The protein below binds the small molecule below.
Small molecule (SMILES): CC(=O)N[C@@H]1[C@@H](O)[C@H](O)[C@@H](CO)O[C@H]1O

Binding-site contacts:
Ligand atom C5 contacts residue SER338 of chain 1.A at 4.4 Å.
Ligand atom C4 contacts residue ASN341 of chain 1.A at 4.3 Å.
Ligand atom C5 contacts residue ASN341 of chain 1.A at 3.7 Å.
Ligand atom O5 contacts residue SER338 of chain 1.A at 3.7 Å.
Ligand atom C1 contacts residue SER338 of chain 1.A at 4.0 Å.
Ligand atom C1 contacts residue GLY336 of chain 1.A at 4.2 Å.
Ligand atom O7 contacts residue ASN341 of chain 1.A at 4.2 Å.
Ligand atom C2 contacts residue ASN341 of chain 1.A at 2.5 Å.
Ligand atom C7 contacts residue ASN341 of chain 1.A at 3.6 Å.
Ligand atom C3 contacts residue ASN341 of chain 1.A at 3.8 Å.
Ligand atom O5 contacts residue ASN341 of chain 1.A at 2.5 Å (h-bond).
Ligand atom N2 contacts residue GLY336 of chain 1.A at 4.2 Å.
Ligand atom C8 contacts residue ILE344 of chain 1.A at 4.1 Å (hydrophobic).
Ligand atom N2 contacts residue ASN341 of chain 1.A at 2.7 Å (h-bond).
Ligand atom C1 contacts residue ASN341 of chain 1.A at 1.4 Å.

Sequence of chain 1.A:
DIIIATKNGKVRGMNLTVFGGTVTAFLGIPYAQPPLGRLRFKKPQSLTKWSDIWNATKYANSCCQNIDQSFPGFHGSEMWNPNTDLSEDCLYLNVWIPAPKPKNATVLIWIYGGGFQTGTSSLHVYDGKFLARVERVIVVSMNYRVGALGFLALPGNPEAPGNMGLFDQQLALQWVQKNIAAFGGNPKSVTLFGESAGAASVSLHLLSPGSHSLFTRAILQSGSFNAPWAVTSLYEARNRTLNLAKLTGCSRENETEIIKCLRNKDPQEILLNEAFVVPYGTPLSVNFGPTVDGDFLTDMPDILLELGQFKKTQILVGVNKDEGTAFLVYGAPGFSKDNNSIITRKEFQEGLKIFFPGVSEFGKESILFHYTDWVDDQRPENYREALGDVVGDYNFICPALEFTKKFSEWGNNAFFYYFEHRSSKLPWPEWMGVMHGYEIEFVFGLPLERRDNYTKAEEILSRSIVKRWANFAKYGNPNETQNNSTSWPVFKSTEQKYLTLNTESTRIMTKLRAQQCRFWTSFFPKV